Sequence of chain 1.A:
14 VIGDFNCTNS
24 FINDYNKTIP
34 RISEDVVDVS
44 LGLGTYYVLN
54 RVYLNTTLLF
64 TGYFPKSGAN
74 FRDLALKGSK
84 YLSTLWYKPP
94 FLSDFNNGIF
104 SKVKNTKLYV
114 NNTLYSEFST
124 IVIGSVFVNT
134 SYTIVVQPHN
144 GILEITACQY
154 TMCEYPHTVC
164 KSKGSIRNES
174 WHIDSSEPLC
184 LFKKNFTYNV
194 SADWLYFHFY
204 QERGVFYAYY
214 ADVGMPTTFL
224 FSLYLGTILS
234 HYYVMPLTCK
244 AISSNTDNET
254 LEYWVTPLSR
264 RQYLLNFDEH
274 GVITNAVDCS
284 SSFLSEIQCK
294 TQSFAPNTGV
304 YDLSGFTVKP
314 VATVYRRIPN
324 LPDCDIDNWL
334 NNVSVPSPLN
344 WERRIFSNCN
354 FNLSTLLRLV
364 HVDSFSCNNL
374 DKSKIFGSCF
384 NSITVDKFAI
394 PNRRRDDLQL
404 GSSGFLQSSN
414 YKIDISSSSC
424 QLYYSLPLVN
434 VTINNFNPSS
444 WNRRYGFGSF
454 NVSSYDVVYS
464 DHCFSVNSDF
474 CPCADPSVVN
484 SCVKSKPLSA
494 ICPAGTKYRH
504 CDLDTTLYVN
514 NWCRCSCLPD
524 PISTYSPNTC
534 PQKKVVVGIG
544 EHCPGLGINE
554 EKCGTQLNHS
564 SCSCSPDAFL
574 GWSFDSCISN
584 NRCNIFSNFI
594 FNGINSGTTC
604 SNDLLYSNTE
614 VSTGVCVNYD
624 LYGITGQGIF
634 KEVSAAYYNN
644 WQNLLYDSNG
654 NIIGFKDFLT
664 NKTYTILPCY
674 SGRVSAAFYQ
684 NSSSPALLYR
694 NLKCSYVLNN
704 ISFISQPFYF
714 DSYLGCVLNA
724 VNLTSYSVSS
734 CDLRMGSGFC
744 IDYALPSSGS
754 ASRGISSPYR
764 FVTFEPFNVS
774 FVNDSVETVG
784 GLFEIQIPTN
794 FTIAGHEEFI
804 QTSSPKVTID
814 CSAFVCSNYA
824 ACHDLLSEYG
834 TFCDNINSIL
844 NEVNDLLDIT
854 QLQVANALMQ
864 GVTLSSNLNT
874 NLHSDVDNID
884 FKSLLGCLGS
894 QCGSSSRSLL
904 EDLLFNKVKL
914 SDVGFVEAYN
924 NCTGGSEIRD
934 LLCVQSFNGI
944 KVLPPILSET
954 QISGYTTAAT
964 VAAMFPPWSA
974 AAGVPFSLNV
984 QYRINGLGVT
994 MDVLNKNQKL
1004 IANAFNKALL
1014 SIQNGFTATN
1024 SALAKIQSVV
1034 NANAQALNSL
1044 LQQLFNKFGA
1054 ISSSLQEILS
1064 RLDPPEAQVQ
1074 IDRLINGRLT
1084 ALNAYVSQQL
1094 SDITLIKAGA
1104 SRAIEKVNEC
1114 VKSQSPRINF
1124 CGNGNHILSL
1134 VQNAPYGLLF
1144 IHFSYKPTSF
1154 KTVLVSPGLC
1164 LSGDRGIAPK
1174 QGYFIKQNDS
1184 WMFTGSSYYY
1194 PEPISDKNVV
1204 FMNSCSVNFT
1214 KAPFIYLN

Binding-site contacts:
Ligand atom O6 contacts residue THR727 of chain 1.A at 4.2 Å.
Ligand atom O5 contacts residue ASN725 of chain 1.A at 2.3 Å (h-bond).
Ligand atom N2 contacts residue ASN725 of chain 1.A at 3.0 Å (h-bond).
Ligand atom C8 contacts residue PHE713 of chain 1.A at 4.3 Å (hydrophobic).
Ligand atom O6 contacts residue ASN725 of chain 1.A at 4.4 Å.
Ligand atom C4 contacts residue ASN725 of chain 1.A at 4.2 Å.
Ligand atom C5 contacts residue ASN725 of chain 1.A at 3.6 Å.
Ligand atom C5 contacts residue THR727 of chain 1.A at 3.8 Å.
Ligand atom C7 contacts residue ASN725 of chain 1.A at 3.7 Å.
Ligand atom C3 contacts residue ASN725 of chain 1.A at 3.8 Å.
Ligand atom N2 contacts residue ASP714 of chain 1.A at 4.4 Å.
Ligand atom C6 contacts residue THR727 of chain 1.A at 4.0 Å.
Ligand atom O6 contacts residue SER728 of chain 1.A at 4.0 Å.
Ligand atom C7 contacts residue ASP714 of chain 1.A at 4.4 Å.
Ligand atom C8 contacts residue ASP714 of chain 1.A at 3.3 Å.
Ligand atom C1 contacts residue ASN725 of chain 1.A at 1.4 Å.
Ligand atom O7 contacts residue ASN725 of chain 1.A at 3.9 Å.
Ligand atom C1 contacts residue THR727 of chain 1.A at 4.5 Å.
Ligand atom O5 contacts residue THR727 of chain 1.A at 4.0 Å.
Ligand atom C2 contacts residue ASN725 of chain 1.A at 2.5 Å.

The small molecule below binds the protein below.
Small molecule (SMILES): CC(=O)N[C@@H]1[C@@H](O)[C@H](O)[C@@H](CO)O[C@H]1O